Binding-site contacts:
Ligand atom C6 contacts residue SER284 of chain 49.H at 3.5 Å.
Ligand atom C6 contacts residue ASN318 of chain 49.H at 3.2 Å.
Ligand atom O6 contacts residue SER284 of chain 49.H at 2.6 Å (h-bond).
Ligand atom O6 contacts residue ASN318 of chain 49.H at 2.6 Å (h-bond).

A protein and the small-molecule ligand that binds it are described below.
Small molecule (SMILES): CC(=O)N[C@@H]1[C@@H](O)[C@H](O)[C@@H](CO)O[C@H]1O

Sequence of chain 49.H:
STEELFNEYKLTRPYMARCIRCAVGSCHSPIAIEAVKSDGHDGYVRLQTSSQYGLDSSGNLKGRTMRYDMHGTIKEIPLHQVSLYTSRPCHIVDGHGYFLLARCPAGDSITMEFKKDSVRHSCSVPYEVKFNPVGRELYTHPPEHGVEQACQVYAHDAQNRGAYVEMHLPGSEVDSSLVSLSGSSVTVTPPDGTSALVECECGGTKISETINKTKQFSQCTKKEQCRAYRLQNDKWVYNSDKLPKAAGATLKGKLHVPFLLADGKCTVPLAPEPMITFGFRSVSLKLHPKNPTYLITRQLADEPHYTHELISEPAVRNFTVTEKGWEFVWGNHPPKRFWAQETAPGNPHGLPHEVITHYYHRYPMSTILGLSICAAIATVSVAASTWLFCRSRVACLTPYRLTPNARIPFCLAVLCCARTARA